Binding-site contacts:
Ligand atom CG contacts residue THR40 of chain 1.B at 3.8 Å.
Ligand atom CD1 contacts residue SER39 of chain 1.B at 3.7 Å.
Ligand atom CA contacts residue GLN45 of chain 1.B at 3.6 Å.
Ligand atom CD2 contacts residue PHE38 of chain 1.B at 3.6 Å (hydrophobic).
Ligand atom CB contacts residue GLN146 of chain 1.A at 3.5 Å.
Ligand atom O contacts residue PHE38 of chain 1.B at 3.2 Å.
Ligand atom O contacts residue MET16 of chain 1.B at 2.9 Å (h-bond).
Ligand atom CD2 contacts residue THR40 of chain 1.B at 3.3 Å.
Ligand atom CD2 contacts residue ILE13 of chain 1.B at 3.9 Å (hydrophobic).
Ligand atom CD1 contacts residue MET16 of chain 1.B at 3.2 Å (hydrophobic).
Ligand atom C contacts residue GLN45 of chain 1.B at 3.5 Å.
Ligand atom CB contacts residue PHE38 of chain 1.B at 3.1 Å (hydrophobic).
Ligand atom C contacts residue PHE38 of chain 1.B at 3.8 Å (hydrophobic).
Ligand atom CB contacts residue MET16 of chain 1.B at 4.0 Å (hydrophobic).
Ligand atom O contacts residue ALA47 of chain 1.B at 4.0 Å.
Ligand atom N contacts residue SER39 of chain 1.B at 2.7 Å (h-bond).
Ligand atom O contacts residue ALA41 of chain 1.B at 3.4 Å (h-bond).
Ligand atom C contacts residue SER39 of chain 1.B at 3.6 Å.
Ligand atom O contacts residue VAL48 of chain 1.B at 3.4 Å.
Ligand atom CD1 contacts residue VAL48 of chain 1.B at 3.8 Å (hydrophobic).
Ligand atom CA contacts residue PHE38 of chain 1.B at 4.1 Å (hydrophobic).
Ligand atom O contacts residue SER39 of chain 1.B at 3.9 Å.
Ligand atom O contacts residue SER39 of chain 1.B at 3.3 Å (h-bond).
Ligand atom CD1 contacts residue PHE38 of chain 1.B at 3.6 Å (hydrophobic).
Ligand atom CB contacts residue SER39 of chain 1.B at 3.4 Å.
Ligand atom CA contacts residue SER39 of chain 1.B at 3.5 Å.
Ligand atom CG contacts residue MET16 of chain 1.B at 3.9 Å (hydrophobic).
Ligand atom O contacts residue GLN45 of chain 1.B at 3.0 Å (h-bond).
Ligand atom CB contacts residue ALA41 of chain 1.B at 3.9 Å (hydrophobic).
Ligand atom CD2 contacts residue THR15 of chain 1.B at 3.9 Å.
Ligand atom CG contacts residue SER39 of chain 1.B at 3.1 Å.
Ligand atom O contacts residue THR40 of chain 1.B at 3.6 Å.
Ligand atom CB contacts residue VAL48 of chain 1.B at 3.6 Å (hydrophobic).
Ligand atom CB contacts residue THR40 of chain 1.B at 3.6 Å.
Ligand atom C contacts residue MET16 of chain 1.B at 4.0 Å (hydrophobic).
Ligand atom O contacts residue SER49 of chain 1.B at 3.2 Å (h-bond).
Ligand atom CG contacts residue PHE38 of chain 1.B at 3.6 Å (hydrophobic).
Ligand atom CD2 contacts residue ALA41 of chain 1.B at 3.3 Å (hydrophobic).
Ligand atom CD1 contacts residue ILE50 of chain 1.B at 4.1 Å (hydrophobic).
Ligand atom O contacts residue THR15 of chain 1.B at 3.5 Å.

A protein and the small-molecule ligand that binds it are described below.
Small molecule (SMILES): CC(C)C[C@@H](C=O)NC(=O)[C@H](CC(C)C)NC(=O)[C@H](CC(C)C)NC(=O)[C@H](C)N

Sequence of chain 1.B:
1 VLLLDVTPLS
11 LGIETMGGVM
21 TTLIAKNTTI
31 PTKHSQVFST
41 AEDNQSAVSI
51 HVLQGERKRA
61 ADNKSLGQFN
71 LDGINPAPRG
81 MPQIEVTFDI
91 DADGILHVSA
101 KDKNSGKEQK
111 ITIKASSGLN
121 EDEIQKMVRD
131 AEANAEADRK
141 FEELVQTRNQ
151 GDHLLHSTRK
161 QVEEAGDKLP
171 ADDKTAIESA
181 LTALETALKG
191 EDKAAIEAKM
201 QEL

Sequence of chain 1.A:
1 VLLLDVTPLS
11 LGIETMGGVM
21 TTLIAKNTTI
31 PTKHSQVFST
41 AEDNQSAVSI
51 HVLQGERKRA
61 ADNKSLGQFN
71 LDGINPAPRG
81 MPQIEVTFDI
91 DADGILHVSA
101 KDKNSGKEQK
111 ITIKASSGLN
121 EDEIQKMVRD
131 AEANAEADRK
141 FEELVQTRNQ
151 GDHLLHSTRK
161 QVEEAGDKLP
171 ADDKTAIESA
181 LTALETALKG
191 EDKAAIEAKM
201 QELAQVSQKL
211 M